Binding-site contacts:
Ligand atom C1 contacts residue ASN38 of chain 1.A at 1.5 Å.
Ligand atom C2 contacts residue ASN38 of chain 1.A at 2.5 Å.
Ligand atom C5 contacts residue ASN38 of chain 1.A at 3.8 Å.
Ligand atom O5 contacts residue ASN38 of chain 1.A at 2.4 Å (h-bond).
Ligand atom C8 contacts residue GLY37 of chain 1.A at 3.6 Å.
Ligand atom C4 contacts residue ASN38 of chain 1.A at 4.3 Å.
Ligand atom O7 contacts residue ASN38 of chain 1.A at 4.2 Å.
Ligand atom C7 contacts residue GLY37 of chain 1.A at 4.4 Å.
Ligand atom C3 contacts residue ASN38 of chain 1.A at 3.8 Å.
Ligand atom C7 contacts residue ASN38 of chain 1.A at 3.8 Å.
Ligand atom N2 contacts residue ASN38 of chain 1.A at 2.9 Å (h-bond).

A protein and the small-molecule ligand that binds it are described below.
Small molecule (SMILES): CC(=O)N[C@@H]1[C@@H](O)[C@H](O)[C@@H](CO)O[C@H]1O

Sequence of chain 1.A:
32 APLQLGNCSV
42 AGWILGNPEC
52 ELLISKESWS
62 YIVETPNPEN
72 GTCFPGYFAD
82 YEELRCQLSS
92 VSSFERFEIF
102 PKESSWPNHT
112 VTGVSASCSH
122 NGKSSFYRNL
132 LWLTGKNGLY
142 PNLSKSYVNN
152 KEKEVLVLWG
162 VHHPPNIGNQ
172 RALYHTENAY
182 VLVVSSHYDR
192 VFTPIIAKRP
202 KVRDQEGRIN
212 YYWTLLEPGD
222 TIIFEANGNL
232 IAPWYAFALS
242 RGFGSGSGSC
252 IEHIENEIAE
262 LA